Binding-site contacts:
Ligand atom C1 contacts residue ASN788 of chain 1.B at 1.4 Å.
Ligand atom C5 contacts residue ASN788 of chain 1.B at 3.7 Å.
Ligand atom C7 contacts residue ASN788 of chain 1.B at 3.4 Å.
Ligand atom C8 contacts residue ASN788 of chain 1.B at 3.3 Å.
Ligand atom O7 contacts residue ASN788 of chain 1.B at 3.1 Å (h-bond).
Ligand atom O5 contacts residue ASN788 of chain 1.B at 2.4 Å (h-bond).
Ligand atom N2 contacts residue ASN788 of chain 1.B at 2.9 Å (h-bond).
Ligand atom O7 contacts residue SER789 of chain 1.B at 4.3 Å.
Ligand atom C4 contacts residue ASN788 of chain 1.B at 4.3 Å.
Ligand atom C2 contacts residue ASN788 of chain 1.B at 2.5 Å.
Ligand atom C3 contacts residue ASN788 of chain 1.B at 3.8 Å.

A protein and the small-molecule ligand that binds it are described below.
Small molecule (SMILES): CC(=O)N[C@@H]1[C@@H](O)[C@H](O)[C@@H](CO)O[C@H]1O

Sequence of chain 1.B:
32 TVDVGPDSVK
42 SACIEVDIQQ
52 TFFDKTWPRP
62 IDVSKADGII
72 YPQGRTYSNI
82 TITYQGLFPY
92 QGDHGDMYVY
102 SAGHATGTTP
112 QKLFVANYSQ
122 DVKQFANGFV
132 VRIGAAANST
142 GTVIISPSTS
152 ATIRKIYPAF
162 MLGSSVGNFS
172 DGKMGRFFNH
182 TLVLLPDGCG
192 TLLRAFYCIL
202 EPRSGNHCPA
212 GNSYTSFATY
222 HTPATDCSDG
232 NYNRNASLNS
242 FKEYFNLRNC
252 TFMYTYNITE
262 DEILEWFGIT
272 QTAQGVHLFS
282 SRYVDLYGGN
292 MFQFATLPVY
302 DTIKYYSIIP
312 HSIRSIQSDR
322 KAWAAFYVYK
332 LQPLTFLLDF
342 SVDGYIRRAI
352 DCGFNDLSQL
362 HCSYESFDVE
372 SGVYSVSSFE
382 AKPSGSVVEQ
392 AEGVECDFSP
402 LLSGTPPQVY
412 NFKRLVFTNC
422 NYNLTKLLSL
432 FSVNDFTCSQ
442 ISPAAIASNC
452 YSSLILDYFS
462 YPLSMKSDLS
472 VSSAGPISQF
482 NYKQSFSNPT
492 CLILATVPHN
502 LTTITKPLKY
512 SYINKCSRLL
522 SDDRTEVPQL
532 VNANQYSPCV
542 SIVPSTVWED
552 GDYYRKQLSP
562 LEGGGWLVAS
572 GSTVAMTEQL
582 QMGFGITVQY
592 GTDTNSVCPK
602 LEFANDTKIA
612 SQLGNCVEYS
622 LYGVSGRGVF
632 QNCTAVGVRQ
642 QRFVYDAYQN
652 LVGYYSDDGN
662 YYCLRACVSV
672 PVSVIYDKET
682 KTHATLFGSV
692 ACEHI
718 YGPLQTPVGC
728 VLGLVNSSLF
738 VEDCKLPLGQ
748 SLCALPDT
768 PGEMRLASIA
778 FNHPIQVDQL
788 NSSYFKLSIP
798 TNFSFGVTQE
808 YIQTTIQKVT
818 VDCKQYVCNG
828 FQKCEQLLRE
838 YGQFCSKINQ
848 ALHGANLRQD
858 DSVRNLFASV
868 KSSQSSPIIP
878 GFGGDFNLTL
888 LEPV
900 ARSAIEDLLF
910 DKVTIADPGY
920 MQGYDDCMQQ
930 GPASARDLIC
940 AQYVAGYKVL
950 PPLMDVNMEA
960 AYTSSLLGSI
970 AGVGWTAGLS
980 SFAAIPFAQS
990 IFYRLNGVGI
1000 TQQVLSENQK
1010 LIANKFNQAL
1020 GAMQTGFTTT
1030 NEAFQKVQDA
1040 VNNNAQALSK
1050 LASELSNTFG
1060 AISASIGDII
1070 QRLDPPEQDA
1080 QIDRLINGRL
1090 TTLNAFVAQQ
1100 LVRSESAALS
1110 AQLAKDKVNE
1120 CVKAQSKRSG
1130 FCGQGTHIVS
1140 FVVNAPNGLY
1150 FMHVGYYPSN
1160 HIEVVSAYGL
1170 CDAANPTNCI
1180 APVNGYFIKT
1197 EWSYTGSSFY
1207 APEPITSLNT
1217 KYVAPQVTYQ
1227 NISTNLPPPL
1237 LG